Binding-site contacts:
Ligand atom C4A contacts residue TYR47 of chain 1.A at 3.9 Å (hydrophobic).
Ligand atom C9A contacts residue PRO48 of chain 1.A at 3.6 Å (hydrophobic).
Ligand atom O32 contacts residue CYS178 of chain 1.A at 3.9 Å.
Ligand atom C3 contacts residue HIS220 of chain 1.A at 3.6 Å.
Ligand atom O31 contacts residue GLY189 of chain 1.A at 3.6 Å.
Ligand atom C3 contacts residue ZN1 of chain 1.B at 3.5 Å.
Ligand atom C9A contacts residue GLU182 of chain 1.A at 3.3 Å.
Ligand atom O72 contacts residue PHE42 of chain 1.A at 3.8 Å.
Ligand atom C1 contacts residue TRP67 of chain 1.A at 3.7 Å (hydrophobic).
Ligand atom O62 contacts residue ASN190 of chain 1.A at 3.5 Å (h-bond).
Ligand atom C2A contacts residue HIS220 of chain 1.A at 4.0 Å.
Ligand atom O62 contacts residue HIS96 of chain 1.A at 3.8 Å.
Ligand atom C11 contacts residue TYR47 of chain 1.A at 3.4 Å (hydrophobic).
Ligand atom C11 contacts residue TRP67 of chain 1.A at 3.9 Å (hydrophobic).
Ligand atom N4 contacts residue ASP98 of chain 1.A at 3.8 Å.
Ligand atom C7 contacts residue ASN190 of chain 1.A at 3.8 Å.
Ligand atom O31 contacts residue ASN190 of chain 1.A at 2.7 Å (h-bond).
Ligand atom S21 contacts residue HIS220 of chain 1.A at 3.8 Å.
Ligand atom C7 contacts residue PHE42 of chain 1.A at 3.5 Å (hydrophobic).
Ligand atom O72 contacts residue ASN190 of chain 1.A at 3.2 Å.
Ligand atom O71 contacts residue ASN190 of chain 1.A at 3.4 Å (h-bond).
Ligand atom O32 contacts residue HIS159 of chain 1.A at 3.3 Å.
Ligand atom O71 contacts residue PHE42 of chain 1.A at 3.1 Å.
Ligand atom C6 contacts residue TRP67 of chain 1.A at 4.0 Å (hydrophobic).
Ligand atom C5 contacts residue TRP67 of chain 1.A at 3.7 Å (hydrophobic).
Ligand atom C31 contacts residue ZN1 of chain 1.B at 3.5 Å.
Ligand atom O7A contacts residue GLU182 of chain 1.A at 3.1 Å (salt-bridge).
Ligand atom C8A contacts residue PRO48 of chain 1.A at 3.9 Å (hydrophobic).
Ligand atom O32 contacts residue HIS220 of chain 1.A at 3.4 Å (h-bond).
Ligand atom O7A contacts residue SER185 of chain 1.A at 3.9 Å.
Ligand atom C31 contacts residue ASN190 of chain 1.A at 3.7 Å.
Ligand atom C61 contacts residue ASP98 of chain 1.A at 3.9 Å.
Ligand atom N4 contacts residue ZN1 of chain 1.B at 3.0 Å.
Ligand atom O32 contacts residue ZN1 of chain 1.B at 2.6 Å.
Ligand atom N4 contacts residue HIS220 of chain 1.A at 3.5 Å (h-bond).
Ligand atom C11 contacts residue PHE42 of chain 1.A at 3.5 Å (hydrophobic).
Ligand atom C5 contacts residue ZN1 of chain 1.B at 4.0 Å.
Ligand atom C31 contacts residue HIS220 of chain 1.A at 3.8 Å.
Ligand atom C8A contacts residue TYR47 of chain 1.A at 3.5 Å (hydrophobic).
Ligand atom C62 contacts residue TRP67 of chain 1.A at 3.8 Å (hydrophobic).

Sequence of chain 1.A:
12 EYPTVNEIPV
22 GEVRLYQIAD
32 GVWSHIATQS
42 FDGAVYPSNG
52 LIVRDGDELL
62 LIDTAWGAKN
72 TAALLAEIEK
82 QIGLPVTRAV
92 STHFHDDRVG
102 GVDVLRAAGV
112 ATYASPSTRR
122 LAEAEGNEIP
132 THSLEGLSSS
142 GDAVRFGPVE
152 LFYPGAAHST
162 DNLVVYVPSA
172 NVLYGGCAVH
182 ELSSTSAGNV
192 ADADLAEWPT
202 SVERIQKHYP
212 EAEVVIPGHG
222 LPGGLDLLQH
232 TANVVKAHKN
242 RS

A small-molecule ligand and the protein it binds are described below.
Small molecule (SMILES): C[C@@H]1[C@H]([C@H](C(=O)O)[C@@H](C)O)N=C(C(=O)O)[C@H]1S[C@@H]1CN[C@H](C(=O)N(C)C)C1